The protein below binds the small molecule below.
Small molecule (SMILES): CC(=O)N[C@@H]1[C@@H](O)[C@H](O)[C@@H](CO)O[C@H]1O

Binding-site contacts:
Ligand atom C2 contacts residue ASN126 of chain 1.B at 2.4 Å.
Ligand atom O5 contacts residue ASN126 of chain 1.B at 2.5 Å (h-bond).
Ligand atom C8 contacts residue ARG122 of chain 1.B at 3.7 Å.
Ligand atom O6 contacts residue ASN126 of chain 1.B at 4.4 Å.
Ligand atom O7 contacts residue ASN126 of chain 1.B at 4.1 Å.
Ligand atom C5 contacts residue ASN126 of chain 1.B at 3.7 Å.
Ligand atom C1 contacts residue ASN126 of chain 1.B at 1.4 Å.
Ligand atom N2 contacts residue ASN126 of chain 1.B at 2.8 Å (h-bond).
Ligand atom C7 contacts residue ASN126 of chain 1.B at 3.6 Å.
Ligand atom C4 contacts residue ASN126 of chain 1.B at 4.3 Å.
Ligand atom C3 contacts residue ASN126 of chain 1.B at 3.8 Å.

Sequence of chain 1.B:
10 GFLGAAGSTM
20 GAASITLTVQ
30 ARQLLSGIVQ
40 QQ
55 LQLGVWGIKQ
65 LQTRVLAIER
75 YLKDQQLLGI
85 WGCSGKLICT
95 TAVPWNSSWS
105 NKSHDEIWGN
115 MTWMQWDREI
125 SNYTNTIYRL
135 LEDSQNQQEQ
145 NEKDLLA